Sequence of chain 2.B:
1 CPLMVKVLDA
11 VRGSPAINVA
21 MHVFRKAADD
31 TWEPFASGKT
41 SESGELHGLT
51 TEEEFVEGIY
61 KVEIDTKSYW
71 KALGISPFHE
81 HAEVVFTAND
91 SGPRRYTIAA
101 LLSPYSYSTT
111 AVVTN

Sequence of chain 1.B:
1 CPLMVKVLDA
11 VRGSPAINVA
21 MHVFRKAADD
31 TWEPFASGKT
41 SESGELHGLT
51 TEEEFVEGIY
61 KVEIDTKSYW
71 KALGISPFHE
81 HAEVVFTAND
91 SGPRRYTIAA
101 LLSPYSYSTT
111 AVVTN

Binding-site contacts:
Ligand atom C19 contacts residue B721 of chain 2.F at 2.6 Å.
Ligand atom C4 contacts residue B721 of chain 2.F at 0.5 Å.
Ligand atom O3 contacts residue GLU45 of chain 1.B at 3.8 Å.
Ligand atom C11 contacts residue B721 of chain 2.F at 2.3 Å.
Ligand atom O4 contacts residue LEU8 of chain 1.B at 3.7 Å.
Ligand atom C10 contacts residue B721 of chain 2.F at 2.6 Å.
Ligand atom C17 contacts residue B721 of chain 2.F at 0.6 Å.
Ligand atom C20 contacts residue B721 of chain 2.F at 3.1 Å.
Ligand atom C12 contacts residue B721 of chain 2.F at 1.4 Å.
Ligand atom C19 contacts residue MET4 of chain 1.B at 3.7 Å (hydrophobic).
Ligand atom O2 contacts residue B721 of chain 2.F at 3.2 Å (h-bond).
Ligand atom C14 contacts residue B721 of chain 2.F at 1.1 Å.
Ligand atom C10 contacts residue LEU8 of chain 1.B at 3.3 Å (hydrophobic).
Ligand atom C9 contacts residue LEU8 of chain 1.B at 3.8 Å (hydrophobic).
Ligand atom C16 contacts residue B721 of chain 2.F at 0.5 Å.
Ligand atom C6 contacts residue B721 of chain 2.F at 0.5 Å.
Ligand atom O4 contacts residue ALA100 of chain 1.B at 2.9 Å (h-bond).
Ligand atom C2 contacts residue B721 of chain 2.F at 0.5 Å.
Ligand atom C10 contacts residue ALA99 of chain 1.B at 3.7 Å (hydrophobic).
Ligand atom C6 contacts residue LYS6 of chain 1.B at 3.7 Å.
Ligand atom C3 contacts residue B721 of chain 2.F at 0.2 Å.
Ligand atom C8 contacts residue B721 of chain 2.F at 1.0 Å.
Ligand atom C11 contacts residue ALA99 of chain 1.B at 3.7 Å (hydrophobic).
Ligand atom C9 contacts residue LYS6 of chain 1.B at 3.6 Å.
Ligand atom C11 contacts residue LEU8 of chain 1.B at 3.4 Å (hydrophobic).
Ligand atom O1 contacts residue MET4 of chain 1.B at 3.4 Å.
Ligand atom C9 contacts residue B721 of chain 2.F at 1.4 Å.
Ligand atom C19 contacts residue GLU45 of chain 1.B at 3.4 Å.
Ligand atom C15 contacts residue B721 of chain 2.F at 0.5 Å.
Ligand atom C5 contacts residue B721 of chain 2.F at 0.2 Å.
Ligand atom O4 contacts residue B721 of chain 2.F at 3.3 Å.
Ligand atom C7 contacts residue B721 of chain 2.F at 1.1 Å.
Ligand atom O4 contacts residue LEU101 of chain 1.B at 3.3 Å (h-bond).
Ligand atom C1 contacts residue LYS6 of chain 1.B at 3.7 Å.
Ligand atom O1 contacts residue B721 of chain 2.F at 3.8 Å.
Ligand atom O3 contacts residue B721 of chain 2.F at 1.5 Å (h-bond).
Ligand atom C1 contacts residue B721 of chain 2.F at 0.8 Å.
Ligand atom C19 contacts residue LYS6 of chain 1.B at 3.8 Å.
Ligand atom C13 contacts residue B721 of chain 2.F at 0.1 Å.
Ligand atom C18 contacts residue B721 of chain 2.F at 0.6 Å.

The small molecule below binds the protein below.
Small molecule (SMILES): Cc1cc(OCC(=O)O)cc(C)c1Cc1ccc(O)c(C(C)C)c1